Sequence of chain 1.A:
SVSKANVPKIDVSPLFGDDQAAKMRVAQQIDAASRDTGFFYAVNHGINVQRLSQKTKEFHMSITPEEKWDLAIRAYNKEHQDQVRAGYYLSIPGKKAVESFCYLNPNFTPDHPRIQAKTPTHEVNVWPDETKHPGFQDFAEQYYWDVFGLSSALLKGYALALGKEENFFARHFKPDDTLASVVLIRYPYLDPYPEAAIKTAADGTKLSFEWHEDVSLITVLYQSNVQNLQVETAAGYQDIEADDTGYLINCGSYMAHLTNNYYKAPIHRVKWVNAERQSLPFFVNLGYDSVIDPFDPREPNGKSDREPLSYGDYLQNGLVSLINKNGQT

Binding-site contacts:
Ligand atom S17 contacts residue PHE285 of chain 1.A at 3.8 Å.
Ligand atom C1 contacts residue SER183 of chain 1.A at 3.6 Å.
Ligand atom S17 contacts residue FE21 of chain 1.F at 2.4 Å.
Ligand atom C1 contacts residue CYS104 of chain 1.A at 3.9 Å (hydrophobic).
Ligand atom O42 contacts residue TYR189 of chain 1.A at 2.7 Å (h-bond).
Ligand atom C7 contacts residue LEU324 of chain 1.A at 3.9 Å (hydrophobic).
Ligand atom N11 contacts residue LEU324 of chain 1.A at 3.9 Å.
Ligand atom C16 contacts residue PHE211 of chain 1.A at 3.6 Å (hydrophobic).
Ligand atom O19 contacts residue ARG87 of chain 1.A at 2.8 Å (salt-bridge).
Ligand atom O20 contacts residue ARG87 of chain 1.A at 2.8 Å (salt-bridge).
Ligand atom C10 contacts residue LEU324 of chain 1.A at 3.7 Å (hydrophobic).
Ligand atom N11 contacts residue PHE285 of chain 1.A at 3.8 Å.
Ligand atom O19 contacts residue CYS104 of chain 1.A at 3.9 Å.
Ligand atom C3 contacts residue LEU321 of chain 1.A at 3.9 Å (hydrophobic).
Ligand atom O18 contacts residue PHE285 of chain 1.A at 3.4 Å.
Ligand atom O19 contacts residue LEU321 of chain 1.A at 3.8 Å.
Ligand atom S17 contacts residue ASP216 of chain 1.A at 3.1 Å (salt-bridge).
Ligand atom C32 contacts residue SER281 of chain 1.A at 3.5 Å.
Ligand atom O18 contacts residue ILE187 of chain 1.A at 3.6 Å.
Ligand atom C31 contacts residue TYR189 of chain 1.A at 3.7 Å (hydrophobic).
Ligand atom O43 contacts residue SER281 of chain 1.A at 2.7 Å (h-bond).
Ligand atom C16 contacts residue HIS214 of chain 1.A at 3.2 Å.
Ligand atom S17 contacts residue HIS214 of chain 1.A at 3.3 Å (h-bond).
Ligand atom C30 contacts residue SER281 of chain 1.A at 3.8 Å.
Ligand atom C30 contacts residue ILE187 of chain 1.A at 3.6 Å (hydrophobic).
Ligand atom O20 contacts residue SER183 of chain 1.A at 2.7 Å (h-bond).
Ligand atom O15 contacts residue THR331 of chain 1.A at 3.8 Å.
Ligand atom O43 contacts residue GLN225 of chain 1.A at 3.7 Å.
Ligand atom O43 contacts residue TYR189 of chain 1.A at 3.6 Å.
Ligand atom C13 contacts residue PHE285 of chain 1.A at 4.0 Å (hydrophobic).
Ligand atom C2 contacts residue CYS104 of chain 1.A at 4.0 Å (hydrophobic).
Ligand atom O42 contacts residue VAL272 of chain 1.A at 3.7 Å.
Ligand atom C31 contacts residue SER281 of chain 1.A at 3.6 Å.
Ligand atom C16 contacts residue FE21 of chain 1.F at 3.4 Å.
Ligand atom O18 contacts residue PRO283 of chain 1.A at 3.9 Å.
Ligand atom C31 contacts residue ILE187 of chain 1.A at 3.9 Å (hydrophobic).
Ligand atom N14 contacts residue CYS104 of chain 1.A at 3.9 Å.
Ligand atom C33 contacts residue PRO283 of chain 1.A at 3.7 Å (hydrophobic).
Ligand atom C1 contacts residue ARG87 of chain 1.A at 3.5 Å.
Ligand atom N14 contacts residue TYR91 of chain 1.A at 2.9 Å (h-bond).

This protein binds this small molecule.
Small molecule (SMILES): C=C[C@@H](NC(=O)[C@H](CS)NC(=O)CCC[C@H](N)C(=O)O)C(=O)O